Sequence of chain 1.C:
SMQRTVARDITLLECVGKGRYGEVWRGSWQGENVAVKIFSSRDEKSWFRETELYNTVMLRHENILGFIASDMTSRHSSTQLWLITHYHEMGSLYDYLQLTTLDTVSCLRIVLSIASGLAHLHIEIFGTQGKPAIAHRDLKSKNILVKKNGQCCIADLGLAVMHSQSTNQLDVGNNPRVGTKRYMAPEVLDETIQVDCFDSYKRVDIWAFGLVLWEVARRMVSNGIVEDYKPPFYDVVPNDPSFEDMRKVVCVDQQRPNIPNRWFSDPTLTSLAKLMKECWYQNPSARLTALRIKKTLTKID

The small molecule below binds the protein below.
Small molecule (SMILES): c1cc(-c2cnn3cc(-c4ccc(N5CCNCC5)cc4)cnc23)c2cccnc2c1

Binding-site contacts:
Ligand atom C10 contacts residue VAL16 of chain 1.C at 3.6 Å (hydrophobic).
Ligand atom C30 contacts residue ASN143 of chain 1.C at 3.5 Å.
Ligand atom C16 contacts residue LEU145 of chain 1.C at 3.5 Å (hydrophobic).
Ligand atom C12 contacts residue TYR87 of chain 1.C at 3.7 Å (hydrophobic).
Ligand atom C02 contacts residue GLU89 of chain 1.C at 3.6 Å.
Ligand atom C10 contacts residue GLY91 of chain 1.C at 3.5 Å.
Ligand atom C18 contacts residue ALA35 of chain 1.C at 3.6 Å (hydrophobic).
Ligand atom C11 contacts residue GLY91 of chain 1.C at 3.6 Å.
Ligand atom C12 contacts residue GLY91 of chain 1.C at 3.7 Å.
Ligand atom C09 contacts residue VAL16 of chain 1.C at 3.6 Å (hydrophobic).
Ligand atom C29 contacts residue LYS142 of chain 1.C at 3.6 Å.
Ligand atom C09 contacts residue GLY91 of chain 1.C at 3.6 Å.
Ligand atom C13 contacts residue VAL16 of chain 1.C at 3.6 Å (hydrophobic).
Ligand atom C08 contacts residue GLY91 of chain 1.C at 3.7 Å.
Ligand atom C23 contacts residue LEU65 of chain 1.C at 3.6 Å (hydrophobic).
Ligand atom N20 contacts residue LEU145 of chain 1.C at 3.3 Å.
Ligand atom C24 contacts residue LEU65 of chain 1.C at 3.7 Å (hydrophobic).
Ligand atom C24 contacts residue THR85 of chain 1.C at 3.8 Å.
Ligand atom C21 contacts residue HIS88 of chain 1.C at 3.3 Å.
Ligand atom C12 contacts residue GLU89 of chain 1.C at 3.6 Å.
Ligand atom N19 contacts residue LEU145 of chain 1.C at 3.6 Å.
Ligand atom N19 contacts residue HIS88 of chain 1.C at 3.3 Å (h-bond).
Ligand atom N15 contacts residue VAL24 of chain 1.C at 3.4 Å.
Ligand atom C14 contacts residue VAL16 of chain 1.C at 3.7 Å (hydrophobic).
Ligand atom C08 contacts residue ASP95 of chain 1.C at 3.4 Å.
Ligand atom C28 contacts residue LEU145 of chain 1.C at 3.8 Å (hydrophobic).
Ligand atom C25 contacts residue LYS37 of chain 1.C at 3.7 Å.
Ligand atom C21 contacts residue LEU145 of chain 1.C at 3.7 Å (hydrophobic).
Ligand atom C09 contacts residue ASP95 of chain 1.C at 3.6 Å.
Ligand atom C11 contacts residue TYR87 of chain 1.C at 3.5 Å (hydrophobic).
Ligand atom C08 contacts residue VAL16 of chain 1.C at 3.8 Å (hydrophobic).
Ligand atom C30 contacts residue ALA155 of chain 1.C at 3.8 Å (hydrophobic).
Ligand atom C11 contacts residue HIS88 of chain 1.C at 3.6 Å.
Ligand atom C07 contacts residue GLY91 of chain 1.C at 3.8 Å.
Ligand atom C18 contacts residue LEU145 of chain 1.C at 3.7 Å (hydrophobic).
Ligand atom C18 contacts residue HIS86 of chain 1.C at 3.5 Å.
Ligand atom C23 contacts residue THR85 of chain 1.C at 3.3 Å.
Ligand atom C16 contacts residue VAL24 of chain 1.C at 3.8 Å (hydrophobic).
Ligand atom N31 contacts residue ALA155 of chain 1.C at 3.8 Å.
Ligand atom C22 contacts residue LEU65 of chain 1.C at 3.8 Å (hydrophobic).